Sequence of chain 26.E:
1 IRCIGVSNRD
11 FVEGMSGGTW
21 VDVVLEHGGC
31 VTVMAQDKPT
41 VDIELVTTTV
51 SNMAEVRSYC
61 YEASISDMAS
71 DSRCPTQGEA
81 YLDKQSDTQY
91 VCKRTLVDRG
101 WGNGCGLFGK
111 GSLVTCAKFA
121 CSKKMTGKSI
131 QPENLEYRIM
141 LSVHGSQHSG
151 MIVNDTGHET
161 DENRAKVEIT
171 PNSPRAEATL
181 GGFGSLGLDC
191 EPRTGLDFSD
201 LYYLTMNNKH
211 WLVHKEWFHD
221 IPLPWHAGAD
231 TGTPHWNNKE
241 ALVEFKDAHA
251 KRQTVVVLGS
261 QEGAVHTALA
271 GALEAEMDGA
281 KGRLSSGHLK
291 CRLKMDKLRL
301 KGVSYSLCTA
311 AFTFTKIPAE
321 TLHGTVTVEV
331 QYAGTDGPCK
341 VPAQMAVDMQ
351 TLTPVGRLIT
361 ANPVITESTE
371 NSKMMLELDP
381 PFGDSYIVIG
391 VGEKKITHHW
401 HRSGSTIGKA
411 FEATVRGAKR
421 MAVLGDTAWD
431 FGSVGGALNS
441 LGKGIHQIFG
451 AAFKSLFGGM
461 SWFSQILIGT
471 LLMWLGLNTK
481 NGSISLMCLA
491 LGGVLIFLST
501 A

This protein binds this small molecule.
Small molecule (SMILES): CC(=O)N[C@H]1[C@H](O[C@H]2[C@H](O)[C@@H](NC(C)=O)CO[C@@H]2CO)O[C@H](CO)[C@@H](O)[C@@H]1O

Binding-site contacts:
Ligand atom N2 contacts residue THR156 of chain 26.E at 3.6 Å (h-bond).
Ligand atom C1 contacts residue THR156 of chain 26.E at 3.6 Å.
Ligand atom O7 contacts residue ASN154 of chain 26.E at 2.6 Å (h-bond).
Ligand atom N2 contacts residue ASN154 of chain 26.E at 3.8 Å.
Ligand atom C2 contacts residue ASN154 of chain 26.E at 3.5 Å.
Ligand atom O5 contacts residue ASN154 of chain 26.E at 4.0 Å.
Ligand atom O6 contacts residue MET151 of chain 26.E at 3.4 Å.
Ligand atom C2 contacts residue THR156 of chain 26.E at 4.2 Å.
Ligand atom C6 contacts residue MET151 of chain 26.E at 4.5 Å (hydrophobic).
Ligand atom C7 contacts residue THR156 of chain 26.E at 3.9 Å.
Ligand atom C7 contacts residue ASN154 of chain 26.E at 3.3 Å.
Ligand atom C1 contacts residue ASN154 of chain 26.E at 3.4 Å.
Ligand atom C8 contacts residue ASN154 of chain 26.E at 3.6 Å.
Ligand atom C8 contacts residue THR156 of chain 26.E at 4.0 Å.